Sequence of chain 1.VA:
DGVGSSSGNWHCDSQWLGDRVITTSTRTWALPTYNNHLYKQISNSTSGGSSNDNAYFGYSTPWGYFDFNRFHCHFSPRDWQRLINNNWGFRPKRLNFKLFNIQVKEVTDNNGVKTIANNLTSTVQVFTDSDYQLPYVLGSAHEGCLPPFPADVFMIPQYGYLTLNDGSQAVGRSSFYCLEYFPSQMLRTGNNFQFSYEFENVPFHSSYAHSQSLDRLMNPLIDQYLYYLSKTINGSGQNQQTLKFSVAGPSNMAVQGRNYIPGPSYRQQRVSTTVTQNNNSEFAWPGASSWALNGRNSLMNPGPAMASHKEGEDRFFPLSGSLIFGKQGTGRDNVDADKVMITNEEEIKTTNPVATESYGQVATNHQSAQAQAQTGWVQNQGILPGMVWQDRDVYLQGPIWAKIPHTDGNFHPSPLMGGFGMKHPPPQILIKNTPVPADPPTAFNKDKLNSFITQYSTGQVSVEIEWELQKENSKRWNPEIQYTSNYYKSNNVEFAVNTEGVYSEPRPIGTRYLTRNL

A protein and the small-molecule ligand that binds it are described below.
Small molecule (SMILES): OC[C@H]1O[C@@H](O)[C@H](O)[C@@H](O)[C@H]1O

Sequence of chain 1.UA:
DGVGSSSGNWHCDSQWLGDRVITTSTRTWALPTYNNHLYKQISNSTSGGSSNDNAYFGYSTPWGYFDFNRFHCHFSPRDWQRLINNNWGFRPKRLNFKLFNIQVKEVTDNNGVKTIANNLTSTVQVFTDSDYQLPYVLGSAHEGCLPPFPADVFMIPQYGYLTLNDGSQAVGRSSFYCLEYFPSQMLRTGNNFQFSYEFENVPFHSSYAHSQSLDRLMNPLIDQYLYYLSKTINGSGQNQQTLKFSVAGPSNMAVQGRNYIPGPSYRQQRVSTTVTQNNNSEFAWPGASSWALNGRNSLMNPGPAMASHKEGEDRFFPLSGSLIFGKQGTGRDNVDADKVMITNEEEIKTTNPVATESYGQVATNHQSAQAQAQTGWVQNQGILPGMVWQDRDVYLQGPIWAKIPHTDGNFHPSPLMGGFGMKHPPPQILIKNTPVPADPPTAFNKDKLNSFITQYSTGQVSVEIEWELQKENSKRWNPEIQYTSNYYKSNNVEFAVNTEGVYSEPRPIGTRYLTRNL

Binding-site contacts:
Ligand atom O1 contacts residue ASN252 of chain 1.UA at 3.2 Å (h-bond).
Ligand atom C2 contacts residue ASN252 of chain 1.UA at 4.2 Å.
Ligand atom C1 contacts residue TRP285 of chain 1.VA at 3.9 Å (hydrophobic).
Ligand atom O2 contacts residue VAL255 of chain 1.UA at 4.4 Å.
Ligand atom C3 contacts residue TRP285 of chain 1.VA at 3.5 Å (hydrophobic).
Ligand atom C5 contacts residue TRP285 of chain 1.VA at 3.4 Å (hydrophobic).
Ligand atom C4 contacts residue TRP285 of chain 1.VA at 2.8 Å (hydrophobic).
Ligand atom O1 contacts residue VAL255 of chain 1.UA at 3.3 Å.
Ligand atom C1 contacts residue ASN252 of chain 1.UA at 4.0 Å.
Ligand atom O5 contacts residue TRP285 of chain 1.VA at 3.2 Å.
Ligand atom O4 contacts residue TRP285 of chain 1.VA at 1.4 Å.
Ligand atom C2 contacts residue TRP285 of chain 1.VA at 3.4 Å (hydrophobic).
Ligand atom C6 contacts residue ASP53 of chain 1.VA at 3.6 Å.
Ligand atom O5 contacts residue ASP53 of chain 1.VA at 4.1 Å.
Ligand atom O6 contacts residue TRP285 of chain 1.VA at 3.6 Å (h-bond).
Ligand atom O2 contacts residue ASN252 of chain 1.UA at 3.3 Å (h-bond).
Ligand atom O2 contacts residue TRP285 of chain 1.VA at 4.3 Å.
Ligand atom O1 contacts residue ALA254 of chain 1.UA at 3.8 Å.
Ligand atom C6 contacts residue TRP285 of chain 1.VA at 3.2 Å (hydrophobic).
Ligand atom O3 contacts residue TRP285 of chain 1.VA at 3.2 Å.
Ligand atom O1 contacts residue TRP285 of chain 1.VA at 3.6 Å.